Sequence of chain 1.G:
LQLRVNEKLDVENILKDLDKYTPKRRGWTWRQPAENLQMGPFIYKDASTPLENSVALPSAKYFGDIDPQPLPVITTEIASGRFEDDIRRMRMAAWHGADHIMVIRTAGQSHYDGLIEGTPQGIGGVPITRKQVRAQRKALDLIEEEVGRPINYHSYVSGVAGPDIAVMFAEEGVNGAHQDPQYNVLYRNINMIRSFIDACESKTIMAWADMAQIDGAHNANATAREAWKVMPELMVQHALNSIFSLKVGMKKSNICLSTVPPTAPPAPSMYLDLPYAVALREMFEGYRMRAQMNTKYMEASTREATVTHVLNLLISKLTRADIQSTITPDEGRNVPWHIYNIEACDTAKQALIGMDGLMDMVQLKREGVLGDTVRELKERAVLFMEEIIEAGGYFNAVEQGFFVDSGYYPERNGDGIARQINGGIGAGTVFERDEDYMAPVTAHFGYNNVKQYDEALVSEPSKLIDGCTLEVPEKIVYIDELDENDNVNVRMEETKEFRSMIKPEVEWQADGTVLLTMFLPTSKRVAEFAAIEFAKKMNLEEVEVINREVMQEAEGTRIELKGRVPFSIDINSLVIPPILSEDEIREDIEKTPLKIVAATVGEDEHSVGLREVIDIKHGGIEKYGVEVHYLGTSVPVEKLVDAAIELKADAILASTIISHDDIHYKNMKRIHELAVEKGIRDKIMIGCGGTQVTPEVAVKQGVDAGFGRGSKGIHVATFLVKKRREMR

Binding-site contacts:
Ligand atom O3' contacts residue ASP487 of chain 1.C at 4.2 Å.
Ligand atom C2 contacts residue LEU486 of chain 1.C at 3.6 Å (hydrophobic).
Ligand atom O2' contacts residue LEU486 of chain 1.C at 4.3 Å.
Ligand atom O3' contacts residue PRO124 of chain 1.C at 4.1 Å.
Ligand atom C4 contacts residue B121 of chain 1.R at 3.3 Å.
Ligand atom N9 contacts residue B121 of chain 1.R at 3.2 Å (h-bond).
Ligand atom O2' contacts residue GLU121 of chain 1.C at 4.4 Å.
Ligand atom C4' contacts residue B121 of chain 1.R at 2.8 Å.
Ligand atom N7 contacts residue LEU486 of chain 1.C at 4.1 Å.
Ligand atom N3 contacts residue LEU486 of chain 1.C at 3.5 Å (h-bond).
Ligand atom N3 contacts residue ASP487 of chain 1.C at 3.8 Å.
Ligand atom N7 contacts residue B121 of chain 1.R at 3.2 Å (h-bond).
Ligand atom N6 contacts residue LEU486 of chain 1.C at 4.3 Å.
Ligand atom C5' contacts residue B121 of chain 1.R at 2.1 Å.
Ligand atom C5' contacts residue HIS615 of chain 1.G at 4.2 Å.
Ligand atom N6 contacts residue B121 of chain 1.R at 3.7 Å.
Ligand atom N1 contacts residue LEU486 of chain 1.C at 3.6 Å (h-bond).
Ligand atom C6 contacts residue LEU486 of chain 1.C at 3.5 Å (hydrophobic).
Ligand atom N3 contacts residue B121 of chain 1.R at 3.3 Å.
Ligand atom C3' contacts residue ASP487 of chain 1.C at 4.2 Å.
Ligand atom C5 contacts residue LEU486 of chain 1.C at 3.5 Å (hydrophobic).
Ligand atom O3' contacts residue B121 of chain 1.R at 3.9 Å.
Ligand atom N1 contacts residue B121 of chain 1.R at 3.7 Å.
Ligand atom C1' contacts residue B121 of chain 1.R at 3.9 Å.
Ligand atom C3' contacts residue B121 of chain 1.R at 4.0 Å.
Ligand atom N9 contacts residue LEU486 of chain 1.C at 4.1 Å.
Ligand atom C2 contacts residue B121 of chain 1.R at 3.6 Å.
Ligand atom C8 contacts residue B121 of chain 1.R at 3.1 Å.
Ligand atom O4' contacts residue B121 of chain 1.R at 3.1 Å (h-bond).
Ligand atom C6 contacts residue B121 of chain 1.R at 3.3 Å.
Ligand atom C5 contacts residue B121 of chain 1.R at 3.3 Å.
Ligand atom C8 contacts residue LEU486 of chain 1.C at 3.8 Å (hydrophobic).
Ligand atom C2 contacts residue ASP487 of chain 1.C at 4.0 Å.
Ligand atom C4 contacts residue LEU486 of chain 1.C at 3.5 Å (hydrophobic).

The protein below binds the small molecule below.
Small molecule (SMILES): C[C@H]1O[C@@H](n2cnc3c(N)ncnc32)[C@H](O)[C@@H]1O

Sequence of chain 1.C:
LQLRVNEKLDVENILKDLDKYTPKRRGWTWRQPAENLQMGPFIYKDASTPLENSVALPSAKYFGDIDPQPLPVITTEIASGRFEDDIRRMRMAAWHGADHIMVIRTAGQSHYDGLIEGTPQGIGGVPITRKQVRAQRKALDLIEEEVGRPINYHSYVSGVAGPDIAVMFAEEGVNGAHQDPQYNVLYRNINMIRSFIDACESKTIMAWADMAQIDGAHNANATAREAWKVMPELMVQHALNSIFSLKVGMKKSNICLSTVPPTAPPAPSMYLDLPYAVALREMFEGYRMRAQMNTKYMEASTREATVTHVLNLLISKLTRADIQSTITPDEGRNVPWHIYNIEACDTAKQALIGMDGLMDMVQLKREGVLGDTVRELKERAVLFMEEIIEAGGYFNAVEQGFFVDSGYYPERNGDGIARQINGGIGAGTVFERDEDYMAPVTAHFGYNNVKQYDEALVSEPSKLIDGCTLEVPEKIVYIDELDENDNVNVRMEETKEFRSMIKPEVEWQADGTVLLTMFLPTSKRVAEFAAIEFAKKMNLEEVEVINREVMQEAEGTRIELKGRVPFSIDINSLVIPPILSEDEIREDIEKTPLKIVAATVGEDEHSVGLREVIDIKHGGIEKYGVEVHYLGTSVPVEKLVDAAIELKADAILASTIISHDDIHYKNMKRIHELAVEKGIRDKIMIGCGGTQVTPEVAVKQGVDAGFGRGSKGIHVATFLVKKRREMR